This protein binds this small molecule.
Small molecule (SMILES): Cc1ncc(Cc2csc(CCO)c2C)c(N)n1

Sequence of chain 1.B:
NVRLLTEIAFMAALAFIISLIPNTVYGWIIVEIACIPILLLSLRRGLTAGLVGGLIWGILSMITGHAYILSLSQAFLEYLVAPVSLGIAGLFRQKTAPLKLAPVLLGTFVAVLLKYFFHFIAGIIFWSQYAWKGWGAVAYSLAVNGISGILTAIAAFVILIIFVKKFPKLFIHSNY

Binding-site contacts:
Ligand atom C5B contacts residue GLU48 of chain 1.B at 3.1 Å.
Ligand atom C35 contacts residue TRP143 of chain 1.B at 3.4 Å (hydrophobic).
Ligand atom N1' contacts residue TRP143 of chain 1.B at 3.6 Å.
Ligand atom C4A contacts residue TRP44 of chain 1.B at 3.7 Å (hydrophobic).
Ligand atom N4' contacts residue GLU94 of chain 1.B at 2.9 Å (salt-bridge).
Ligand atom C2' contacts residue TRP143 of chain 1.B at 3.6 Å (hydrophobic).
Ligand atom N3' contacts residue ASN161 of chain 1.B at 3.0 Å (h-bond).
Ligand atom O5G contacts residue GLU48 of chain 1.B at 3.5 Å (salt-bridge).
Ligand atom N4' contacts residue ASN161 of chain 1.B at 3.8 Å.
Ligand atom C2' contacts residue GLY139 of chain 1.B at 3.9 Å.
Ligand atom N3' contacts residue GLY139 of chain 1.B at 3.2 Å.
Ligand atom C5 contacts residue TRP44 of chain 1.B at 3.8 Å (hydrophobic).
Ligand atom N3' contacts residue TRP143 of chain 1.B at 3.6 Å.
Ligand atom C2 contacts residue TRP44 of chain 1.B at 3.7 Å (hydrophobic).
Ligand atom C35 contacts residue GLU94 of chain 1.B at 3.6 Å.
Ligand atom C5' contacts residue TRP143 of chain 1.B at 3.4 Å (hydrophobic).
Ligand atom C2' contacts residue ASN161 of chain 1.B at 3.8 Å.
Ligand atom C4A contacts residue TYR95 of chain 1.B at 3.7 Å (hydrophobic).
Ligand atom N4' contacts residue HIS135 of chain 1.B at 2.9 Å (h-bond).
Ligand atom S1 contacts residue TRP44 of chain 1.B at 3.8 Å.
Ligand atom C4' contacts residue TRP143 of chain 1.B at 3.3 Å (hydrophobic).
Ligand atom C4' contacts residue ASN161 of chain 1.B at 3.7 Å.
Ligand atom C6' contacts residue TRP143 of chain 1.B at 3.4 Å (hydrophobic).
Ligand atom C2A contacts residue VAL160 of chain 1.B at 3.8 Å (hydrophobic).
Ligand atom N4' contacts residue TRP143 of chain 1.B at 3.8 Å.
Ligand atom C4A contacts residue GLU94 of chain 1.B at 3.7 Å.
Ligand atom N1' contacts residue TRP44 of chain 1.B at 3.8 Å.
Ligand atom N4' contacts residue GLY139 of chain 1.B at 3.6 Å.
Ligand atom S1 contacts residue HIS135 of chain 1.B at 3.7 Å.
Ligand atom C5 contacts residue HIS135 of chain 1.B at 3.4 Å.
Ligand atom C3 contacts residue TRP44 of chain 1.B at 3.6 Å (hydrophobic).
Ligand atom C3 contacts residue GLU94 of chain 1.B at 3.5 Å.
Ligand atom C6' contacts residue TRP44 of chain 1.B at 3.3 Å (hydrophobic).
Ligand atom C4' contacts residue GLY139 of chain 1.B at 3.9 Å.
Ligand atom C2A contacts residue TYR156 of chain 1.B at 3.5 Å (hydrophobic).
Ligand atom C4 contacts residue TRP44 of chain 1.B at 3.5 Å (hydrophobic).
Ligand atom C2 contacts residue ASN161 of chain 1.B at 3.6 Å.
Ligand atom C4' contacts residue HIS135 of chain 1.B at 3.9 Å.
Ligand atom C4 contacts residue GLU94 of chain 1.B at 3.5 Å.
Ligand atom C5A contacts residue HIS135 of chain 1.B at 3.4 Å.